Binding-site contacts:
Ligand atom C5 contacts residue THR42 of chain 1.A at 2.7 Å.
Ligand atom C1 contacts residue PRO39 of chain 1.A at 4.3 Å (hydrophobic).
Ligand atom O5 contacts residue THR42 of chain 1.A at 2.4 Å (h-bond).
Ligand atom C6 contacts residue THR42 of chain 1.A at 4.2 Å.
Ligand atom O4 contacts residue PRO39 of chain 1.A at 3.9 Å.
Ligand atom C1 contacts residue THR42 of chain 1.A at 1.5 Å.
Ligand atom C2 contacts residue THR42 of chain 1.A at 2.4 Å.
Ligand atom C4 contacts residue PRO39 of chain 1.A at 4.4 Å (hydrophobic).
Ligand atom O3 contacts residue THR42 of chain 1.A at 4.3 Å.
Ligand atom O3 contacts residue PRO39 of chain 1.A at 4.0 Å.
Ligand atom C4 contacts residue THR42 of chain 1.A at 3.1 Å.
Ligand atom C2 contacts residue PRO39 of chain 1.A at 3.8 Å (hydrophobic).
Ligand atom O4 contacts residue THR42 of chain 1.A at 3.4 Å (h-bond).
Ligand atom O2 contacts residue THR43 of chain 1.A at 3.9 Å.
Ligand atom O4 contacts residue THR38 of chain 1.A at 4.0 Å.
Ligand atom O2 contacts residue THR42 of chain 1.A at 3.7 Å.
Ligand atom C1 contacts residue THR43 of chain 1.A at 3.5 Å.
Ligand atom C2 contacts residue THR43 of chain 1.A at 3.5 Å.
Ligand atom C3 contacts residue PRO39 of chain 1.A at 3.5 Å (hydrophobic).
Ligand atom C3 contacts residue THR42 of chain 1.A at 2.9 Å.

Sequence of chain 1.A:
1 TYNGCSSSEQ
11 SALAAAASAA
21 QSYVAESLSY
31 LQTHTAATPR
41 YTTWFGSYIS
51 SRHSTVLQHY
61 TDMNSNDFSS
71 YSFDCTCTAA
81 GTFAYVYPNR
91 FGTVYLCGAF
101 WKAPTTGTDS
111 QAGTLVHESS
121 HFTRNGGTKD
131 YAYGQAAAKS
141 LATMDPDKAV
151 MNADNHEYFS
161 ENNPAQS

A protein and the small-molecule ligand that binds it are described below.
Small molecule (SMILES): OC[C@H]1O[C@H](O)[C@@H](O)[C@@H](O)[C@@H]1O